Sequence of chain 2.A:
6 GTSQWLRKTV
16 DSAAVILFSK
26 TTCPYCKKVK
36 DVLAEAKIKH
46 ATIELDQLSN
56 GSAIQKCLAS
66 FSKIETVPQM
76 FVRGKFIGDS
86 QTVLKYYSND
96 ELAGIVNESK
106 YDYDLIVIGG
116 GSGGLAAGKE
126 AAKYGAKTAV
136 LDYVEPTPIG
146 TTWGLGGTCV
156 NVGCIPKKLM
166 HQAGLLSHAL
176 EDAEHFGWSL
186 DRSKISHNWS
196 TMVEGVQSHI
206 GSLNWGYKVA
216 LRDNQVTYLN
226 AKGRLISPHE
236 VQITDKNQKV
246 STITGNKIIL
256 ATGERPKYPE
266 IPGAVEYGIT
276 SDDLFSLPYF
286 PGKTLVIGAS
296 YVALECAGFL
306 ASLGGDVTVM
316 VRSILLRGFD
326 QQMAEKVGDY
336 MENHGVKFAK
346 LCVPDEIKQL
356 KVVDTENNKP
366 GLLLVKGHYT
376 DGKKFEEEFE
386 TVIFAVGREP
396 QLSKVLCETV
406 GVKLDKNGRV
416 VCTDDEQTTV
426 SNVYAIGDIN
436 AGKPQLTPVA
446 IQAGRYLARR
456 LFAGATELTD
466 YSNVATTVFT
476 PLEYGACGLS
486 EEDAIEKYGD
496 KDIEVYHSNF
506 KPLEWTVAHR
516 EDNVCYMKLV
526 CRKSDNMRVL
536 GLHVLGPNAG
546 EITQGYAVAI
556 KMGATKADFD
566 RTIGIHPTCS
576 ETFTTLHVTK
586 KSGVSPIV

Binding-site contacts:
Ligand atom C7 contacts residue ARG322 of chain 2.A at 4.0 Å.
Ligand atom C7 contacts residue GLY323 of chain 2.A at 4.1 Å.
Ligand atom C6 contacts residue GLY483 of chain 2.A at 3.3 Å.
Ligand atom C1 contacts residue GLY323 of chain 2.A at 4.3 Å.
Ligand atom N1 contacts residue GLY323 of chain 2.A at 3.6 Å (h-bond).
Ligand atom C8 contacts residue ARG322 of chain 2.A at 4.1 Å.
Ligand atom C8 contacts residue PHE324 of chain 2.A at 3.5 Å (hydrophobic).
Ligand atom C4 contacts residue PHE324 of chain 2.A at 3.7 Å (hydrophobic).
Ligand atom O1 contacts residue ALA481 of chain 2.A at 4.0 Å.
Ligand atom O1 contacts residue SER485 of chain 2.A at 3.9 Å.
Ligand atom C7 contacts residue PHE324 of chain 2.A at 3.9 Å (hydrophobic).
Ligand atom C2 contacts residue PHE324 of chain 2.A at 3.4 Å (hydrophobic).
Ligand atom C9 contacts residue THR471 of chain 2.A at 4.2 Å.
Ligand atom C2 contacts residue GLY323 of chain 2.A at 4.0 Å.
Ligand atom C4 contacts residue GLY323 of chain 2.A at 4.0 Å.
Ligand atom O1 contacts residue GLY483 of chain 2.A at 2.7 Å (h-bond).
Ligand atom C9 contacts residue GLY483 of chain 2.A at 3.2 Å.
Ligand atom C3 contacts residue GLY323 of chain 2.A at 4.5 Å.
Ligand atom C9 contacts residue ALA481 of chain 2.A at 3.7 Å (hydrophobic).
Ligand atom O1 contacts residue HIS538 of chain 2.A at 3.7 Å.
Ligand atom O1 contacts residue LEU484 of chain 2.A at 4.1 Å.

The protein below binds the small molecule below.
Small molecule (SMILES): NCCCCN1CCN(CCO)CC1